Binding-site contacts:
Ligand atom C3 contacts residue TRP384 of chain 1.A at 4.4 Å (hydrophobic).
Ligand atom C2 contacts residue ASN241 of chain 1.A at 2.4 Å.
Ligand atom N2 contacts residue ASN241 of chain 1.A at 3.0 Å (h-bond).
Ligand atom O6 contacts residue LYS388 of chain 1.A at 4.4 Å.
Ligand atom N2 contacts residue TRP384 of chain 1.A at 4.4 Å.
Ligand atom O5 contacts residue TRP384 of chain 1.A at 3.8 Å.
Ligand atom C1 contacts residue ALA244 of chain 1.A at 4.0 Å (hydrophobic).
Ligand atom C1 contacts residue TRP384 of chain 1.A at 4.1 Å (hydrophobic).
Ligand atom C4 contacts residue TRP384 of chain 1.A at 4.3 Å (hydrophobic).
Ligand atom C5 contacts residue ALA244 of chain 1.A at 4.3 Å (hydrophobic).
Ligand atom C6 contacts residue ALA244 of chain 1.A at 4.1 Å (hydrophobic).
Ligand atom C6 contacts residue LYS388 of chain 1.A at 4.2 Å.
Ligand atom O6 contacts residue TRP384 of chain 1.A at 4.3 Å.
Ligand atom C8 contacts residue ASN241 of chain 1.A at 4.4 Å.
Ligand atom C3 contacts residue ASN241 of chain 1.A at 3.8 Å.
Ligand atom O7 contacts residue TRP384 of chain 1.A at 3.5 Å.
Ligand atom C1 contacts residue THR243 of chain 1.A at 4.5 Å.
Ligand atom C1 contacts residue ASN241 of chain 1.A at 1.4 Å.
Ligand atom C6 contacts residue TRP384 of chain 1.A at 4.4 Å (hydrophobic).
Ligand atom C5 contacts residue ASN241 of chain 1.A at 3.5 Å.
Ligand atom C7 contacts residue TRP384 of chain 1.A at 4.3 Å (hydrophobic).
Ligand atom C2 contacts residue TRP384 of chain 1.A at 3.8 Å (hydrophobic).
Ligand atom C7 contacts residue ASN241 of chain 1.A at 3.3 Å.
Ligand atom O5 contacts residue ASN241 of chain 1.A at 2.3 Å (h-bond).
Ligand atom O7 contacts residue ASN241 of chain 1.A at 3.3 Å (h-bond).
Ligand atom C4 contacts residue ASN241 of chain 1.A at 4.3 Å.
Ligand atom O5 contacts residue ALA244 of chain 1.A at 3.5 Å.
Ligand atom O3 contacts residue TRP384 of chain 1.A at 4.2 Å.

Sequence of chain 1.A:
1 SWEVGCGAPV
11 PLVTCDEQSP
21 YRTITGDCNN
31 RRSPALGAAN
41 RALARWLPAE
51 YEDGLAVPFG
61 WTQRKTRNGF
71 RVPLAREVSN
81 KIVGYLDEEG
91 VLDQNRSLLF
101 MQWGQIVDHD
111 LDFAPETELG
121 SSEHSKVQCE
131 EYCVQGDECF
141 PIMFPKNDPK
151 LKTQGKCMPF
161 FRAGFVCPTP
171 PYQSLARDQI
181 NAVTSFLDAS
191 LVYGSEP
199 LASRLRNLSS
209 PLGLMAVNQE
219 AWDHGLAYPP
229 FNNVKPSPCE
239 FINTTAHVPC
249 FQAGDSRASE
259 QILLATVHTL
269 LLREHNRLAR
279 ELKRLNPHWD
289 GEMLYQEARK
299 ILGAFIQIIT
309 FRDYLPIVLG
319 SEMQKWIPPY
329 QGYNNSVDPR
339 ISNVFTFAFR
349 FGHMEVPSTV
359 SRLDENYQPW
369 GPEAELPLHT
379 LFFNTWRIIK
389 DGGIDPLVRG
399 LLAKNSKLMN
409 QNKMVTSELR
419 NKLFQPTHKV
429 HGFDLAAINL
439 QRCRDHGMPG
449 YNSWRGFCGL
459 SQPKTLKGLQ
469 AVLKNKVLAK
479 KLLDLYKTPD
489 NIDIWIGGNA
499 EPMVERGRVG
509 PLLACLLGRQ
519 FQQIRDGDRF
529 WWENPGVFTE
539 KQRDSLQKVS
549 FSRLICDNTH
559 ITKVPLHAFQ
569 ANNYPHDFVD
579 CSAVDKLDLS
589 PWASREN

A small-molecule ligand and the protein it binds are described below.
Small molecule (SMILES): CC(=O)N[C@H]1[C@H](O[C@H]2[C@H](O)[C@@H](NC(C)=O)CO[C@@H]2CO)O[C@H](CO)[C@@H](O)[C@@H]1O